The protein below binds the small molecule below.
Small molecule (SMILES): O=C(O)[C@@](O)(COP(=O)(O)O)[C@H](O)[C@H](O)COP(=O)(O)O

Sequence of chain 1.B:
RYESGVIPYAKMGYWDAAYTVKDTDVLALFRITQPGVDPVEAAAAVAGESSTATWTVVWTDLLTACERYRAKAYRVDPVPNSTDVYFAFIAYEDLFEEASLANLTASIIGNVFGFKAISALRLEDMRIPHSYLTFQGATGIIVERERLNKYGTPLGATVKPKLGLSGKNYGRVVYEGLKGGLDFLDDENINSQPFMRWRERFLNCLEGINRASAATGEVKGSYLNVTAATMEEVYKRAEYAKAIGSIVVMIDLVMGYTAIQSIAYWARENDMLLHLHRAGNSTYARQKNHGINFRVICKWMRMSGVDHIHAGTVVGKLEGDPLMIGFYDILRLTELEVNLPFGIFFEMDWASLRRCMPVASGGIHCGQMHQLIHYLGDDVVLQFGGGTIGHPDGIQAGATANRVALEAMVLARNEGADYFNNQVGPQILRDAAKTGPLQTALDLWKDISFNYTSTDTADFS

Sequence of chain 2.F:
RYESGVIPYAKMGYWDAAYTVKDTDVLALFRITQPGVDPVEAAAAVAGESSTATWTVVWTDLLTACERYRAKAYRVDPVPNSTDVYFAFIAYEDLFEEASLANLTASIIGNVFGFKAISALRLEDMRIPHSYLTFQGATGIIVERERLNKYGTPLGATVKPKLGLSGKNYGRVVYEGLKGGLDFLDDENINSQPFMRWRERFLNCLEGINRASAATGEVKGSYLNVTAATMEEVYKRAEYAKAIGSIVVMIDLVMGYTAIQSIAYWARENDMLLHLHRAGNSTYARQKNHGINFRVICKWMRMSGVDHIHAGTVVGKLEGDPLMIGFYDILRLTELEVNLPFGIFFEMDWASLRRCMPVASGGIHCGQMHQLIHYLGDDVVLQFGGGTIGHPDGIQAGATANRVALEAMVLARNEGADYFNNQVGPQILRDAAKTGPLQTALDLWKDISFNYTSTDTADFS

Binding-site contacts:
Ligand atom O6 contacts residue LYS179 of chain 2.F at 3.3 Å (salt-bridge).
Ligand atom O6 contacts residue ASP207 of chain 2.F at 3.1 Å (salt-bridge).
Ligand atom O2 contacts residue LYS179 of chain 2.F at 3.0 Å (salt-bridge).
Ligand atom O6 contacts residue LYS181 of chain 2.F at 2.7 Å (salt-bridge).
Ligand atom O4 contacts residue SER382 of chain 2.F at 2.9 Å (h-bond).
Ligand atom O2 contacts residue KCX205 of chain 2.F at 3.1 Å (h-bond).
Ligand atom C3 contacts residue MG1 of chain 2.AA at 3.1 Å.
Ligand atom C3 contacts residue KCX205 of chain 2.F at 3.1 Å.
Ligand atom O3 contacts residue GLU208 of chain 2.F at 3.0 Å (salt-bridge).
Ligand atom O4P contacts residue SER382 of chain 2.F at 3.3 Å (h-bond).
Ligand atom C contacts residue MG1 of chain 2.AA at 2.9 Å.
Ligand atom O6 contacts residue GLU208 of chain 2.F at 3.1 Å (salt-bridge).
Ligand atom O3P contacts residue THR69 of chain 1.B at 2.5 Å (h-bond).
Ligand atom O3P contacts residue GLY407 of chain 2.F at 2.7 Å (h-bond).
Ligand atom O7 contacts residue LYS337 of chain 2.F at 2.8 Å (salt-bridge).
Ligand atom O7 contacts residue GLU64 of chain 1.B at 3.4 Å (salt-bridge).
Ligand atom O5P contacts residue ARG298 of chain 2.F at 2.9 Å (salt-bridge).
Ligand atom O2P contacts residue GLY383 of chain 2.F at 3.3 Å.
Ligand atom O6P contacts residue ARG298 of chain 2.F at 2.9 Å (salt-bridge).
Ligand atom O2P contacts residue LYS337 of chain 2.F at 2.9 Å (salt-bridge).
Ligand atom O3 contacts residue HIS297 of chain 2.F at 3.0 Å (h-bond).
Ligand atom O4 contacts residue GLY383 of chain 2.F at 3.2 Å.
Ligand atom O2P contacts residue GLY384 of chain 2.F at 2.9 Å (h-bond).
Ligand atom O4P contacts residue HIS330 of chain 2.F at 2.7 Å (h-bond).
Ligand atom O6 contacts residue MG1 of chain 2.AA at 2.2 Å.
Ligand atom O2 contacts residue ASP207 of chain 2.F at 3.4 Å (salt-bridge).
Ligand atom O1P contacts residue GLY406 of chain 2.F at 2.9 Å (h-bond).
Ligand atom P1 contacts residue THR69 of chain 1.B at 3.4 Å.
Ligand atom O6 contacts residue ASN127 of chain 1.B at 2.8 Å (h-bond).
Ligand atom O3 contacts residue MG1 of chain 2.AA at 2.2 Å.
Ligand atom O3P contacts residue LYS179 of chain 2.F at 3.4 Å.
Ligand atom O1 contacts residue LYS179 of chain 2.F at 3.2 Å (salt-bridge).
Ligand atom O2 contacts residue MG1 of chain 2.AA at 2.3 Å.
Ligand atom C contacts residue ASN127 of chain 1.B at 3.4 Å.
Ligand atom O2P contacts residue THR69 of chain 1.B at 3.3 Å (h-bond).
Ligand atom O3 contacts residue KCX205 of chain 2.F at 2.5 Å (h-bond).
Ligand atom C2 contacts residue MG1 of chain 2.AA at 2.9 Å.
Ligand atom O2P contacts residue TRP70 of chain 1.B at 3.3 Å.
Ligand atom O2 contacts residue THR177 of chain 2.F at 2.8 Å (h-bond).
Ligand atom O5 contacts residue LEU338 of chain 2.F at 3.3 Å.